Sequence of chain 14.A:
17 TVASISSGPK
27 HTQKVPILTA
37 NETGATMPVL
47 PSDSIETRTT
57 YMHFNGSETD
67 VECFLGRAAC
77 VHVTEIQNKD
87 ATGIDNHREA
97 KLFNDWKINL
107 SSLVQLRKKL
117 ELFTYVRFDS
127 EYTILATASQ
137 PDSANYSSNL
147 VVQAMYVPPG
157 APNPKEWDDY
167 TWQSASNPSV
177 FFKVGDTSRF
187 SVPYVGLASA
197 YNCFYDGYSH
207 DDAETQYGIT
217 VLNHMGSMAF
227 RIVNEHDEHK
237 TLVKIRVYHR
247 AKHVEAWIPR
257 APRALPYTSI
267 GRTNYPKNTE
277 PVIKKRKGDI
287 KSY

The protein below binds the small molecule below.
Small molecule (SMILES): COc1ccc(N2CCN(c3cccc(C)c3)CC2)nn1

Binding-site contacts:
Ligand atom C11 contacts residue ILE104 of chain 14.A at 3.5 Å (hydrophobic).
Ligand atom C13 contacts residue SER126 of chain 14.A at 3.7 Å.
Ligand atom N5 contacts residue ASN219 of chain 14.A at 4.1 Å.
Ligand atom C1 contacts residue DMS1 of chain 14.F at 4.1 Å.
Ligand atom C8 contacts residue TYR197 of chain 14.A at 3.4 Å (hydrophobic).
Ligand atom C10 contacts residue ILE104 of chain 14.A at 3.9 Å (hydrophobic).
Ligand atom C7 contacts residue PHE124 of chain 14.A at 3.8 Å (hydrophobic).
Ligand atom C15 contacts residue TYR128 of chain 14.A at 3.0 Å (hydrophobic).
Ligand atom C18 contacts residue TYR152 of chain 14.A at 3.8 Å (hydrophobic).
Ligand atom C14 contacts residue TYR128 of chain 14.A at 3.3 Å (hydrophobic).
Ligand atom C16 contacts residue ILE104 of chain 14.A at 3.7 Å (hydrophobic).
Ligand atom C18 contacts residue VAL188 of chain 14.A at 3.9 Å (hydrophobic).
Ligand atom C13 contacts residue TYR128 of chain 14.A at 3.0 Å (hydrophobic).
Ligand atom C14 contacts residue TYR197 of chain 14.A at 4.1 Å (hydrophobic).
Ligand atom N9 contacts residue TYR128 of chain 14.A at 4.1 Å.
Ligand atom C21 contacts residue ILE104 of chain 14.A at 3.5 Å (hydrophobic).
Ligand atom N4 contacts residue DMS1 of chain 14.F at 3.6 Å (h-bond).
Ligand atom C20 contacts residue VAL188 of chain 14.A at 3.7 Å (hydrophobic).
Ligand atom C7 contacts residue TYR197 of chain 14.A at 3.5 Å (hydrophobic).
Ligand atom C13 contacts residue TYR197 of chain 14.A at 4.0 Å (hydrophobic).
Ligand atom N4 contacts residue ASN219 of chain 14.A at 4.0 Å.
Ligand atom C19 contacts residue VAL191 of chain 14.A at 4.0 Å (hydrophobic).
Ligand atom C11 contacts residue TYR128 of chain 14.A at 3.4 Å (hydrophobic).
Ligand atom C17 contacts residue TYR128 of chain 14.A at 3.8 Å (hydrophobic).
Ligand atom C7 contacts residue LEU106 of chain 14.A at 4.1 Å (hydrophobic).
Ligand atom C17 contacts residue ILE104 of chain 14.A at 3.8 Å (hydrophobic).
Ligand atom C10 contacts residue LEU106 of chain 14.A at 4.0 Å (hydrophobic).
Ligand atom C8 contacts residue PHE124 of chain 14.A at 3.6 Å (hydrophobic).
Ligand atom N5 contacts residue DMS1 of chain 14.F at 3.9 Å.
Ligand atom N12 contacts residue TYR128 of chain 14.A at 2.5 Å (h-bond).
Ligand atom C16 contacts residue TYR128 of chain 14.A at 2.9 Å (hydrophobic).
Ligand atom C21 contacts residue MET224 of chain 14.A at 4.0 Å (hydrophobic).
Ligand atom C1 contacts residue ASN198 of chain 14.A at 4.0 Å.
Ligand atom C10 contacts residue TYR128 of chain 14.A at 3.6 Å (hydrophobic).
Ligand atom C20 contacts residue VAL191 of chain 14.A at 3.5 Å (hydrophobic).
Ligand atom C10 contacts residue MET221 of chain 14.A at 4.0 Å (hydrophobic).
Ligand atom C19 contacts residue TYR152 of chain 14.A at 3.9 Å (hydrophobic).
Ligand atom C19 contacts residue VAL188 of chain 14.A at 3.5 Å (hydrophobic).
Ligand atom C14 contacts residue SER126 of chain 14.A at 3.6 Å.
Ligand atom C11 contacts residue MET221 of chain 14.A at 4.0 Å (hydrophobic).